Sequence of chain 1.A:
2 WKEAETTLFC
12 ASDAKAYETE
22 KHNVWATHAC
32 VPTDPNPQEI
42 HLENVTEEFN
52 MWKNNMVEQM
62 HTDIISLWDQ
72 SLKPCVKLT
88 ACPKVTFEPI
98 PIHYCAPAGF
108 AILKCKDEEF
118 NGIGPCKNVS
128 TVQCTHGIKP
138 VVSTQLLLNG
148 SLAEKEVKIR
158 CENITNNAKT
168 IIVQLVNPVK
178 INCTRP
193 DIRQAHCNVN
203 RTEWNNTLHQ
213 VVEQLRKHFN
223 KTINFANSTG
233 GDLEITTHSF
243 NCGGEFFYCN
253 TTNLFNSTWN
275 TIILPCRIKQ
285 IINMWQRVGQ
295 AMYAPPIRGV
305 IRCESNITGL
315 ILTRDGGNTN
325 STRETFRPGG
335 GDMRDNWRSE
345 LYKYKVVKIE

The protein below binds the small molecule below.
Small molecule (SMILES): CC(=O)N[C@@H]1[C@@H](O)[C@H](O)[C@@H](CO)O[C@H]1O

Binding-site contacts:
Ligand atom C7 contacts residue ASN252 of chain 1.A at 3.0 Å.
Ligand atom N2 contacts residue ASN252 of chain 1.A at 3.0 Å (h-bond).
Ligand atom C1 contacts residue NAG1 of chain 1.J at 4.2 Å.
Ligand atom C8 contacts residue ASN252 of chain 1.A at 4.3 Å.
Ligand atom C2 contacts residue ASN252 of chain 1.A at 2.5 Å.
Ligand atom O6 contacts residue ASN255 of chain 1.A at 3.8 Å.
Ligand atom O3 contacts residue NAG1 of chain 1.J at 3.6 Å (h-bond).
Ligand atom C3 contacts residue NAG1 of chain 1.J at 3.4 Å.
Ligand atom C6 contacts residue THR254 of chain 1.A at 3.9 Å.
Ligand atom O5 contacts residue THR254 of chain 1.A at 3.4 Å (h-bond).
Ligand atom C4 contacts residue ASN252 of chain 1.A at 4.2 Å.
Ligand atom O7 contacts residue ASN252 of chain 1.A at 2.6 Å (h-bond).
Ligand atom C2 contacts residue NAG1 of chain 1.J at 4.2 Å.
Ligand atom C8 contacts residue NAG1 of chain 1.J at 4.4 Å.
Ligand atom C5 contacts residue THR254 of chain 1.A at 3.7 Å.
Ligand atom C3 contacts residue ASN252 of chain 1.A at 3.8 Å.
Ligand atom N2 contacts residue NAG1 of chain 1.J at 3.9 Å.
Ligand atom O4 contacts residue NAG1 of chain 1.J at 4.3 Å.
Ligand atom C1 contacts residue THR254 of chain 1.A at 3.3 Å.
Ligand atom C4 contacts residue NAG1 of chain 1.J at 4.4 Å.
Ligand atom O5 contacts residue ASN252 of chain 1.A at 2.3 Å (h-bond).
Ligand atom C1 contacts residue ASN252 of chain 1.A at 1.4 Å.
Ligand atom O6 contacts residue ASN252 of chain 1.A at 4.5 Å.
Ligand atom C5 contacts residue ASN252 of chain 1.A at 3.7 Å.